Binding-site contacts:
Ligand atom C1 contacts residue THR156 of chain 8.C at 4.2 Å.
Ligand atom O7 contacts residue GLY150 of chain 8.C at 4.2 Å.
Ligand atom C2 contacts residue ASN154 of chain 8.C at 3.6 Å.
Ligand atom O7 contacts residue VAL153 of chain 8.C at 4.1 Å.
Ligand atom O7 contacts residue ASN154 of chain 8.C at 2.1 Å (h-bond).
Ligand atom C8 contacts residue ASN154 of chain 8.C at 2.3 Å.
Ligand atom O5 contacts residue ASN154 of chain 8.C at 4.1 Å.
Ligand atom N2 contacts residue ASN154 of chain 8.C at 3.2 Å (h-bond).
Ligand atom C5 contacts residue THR156 of chain 8.C at 4.1 Å.
Ligand atom C6 contacts residue THR156 of chain 8.C at 3.7 Å.
Ligand atom O5 contacts residue THR156 of chain 8.C at 4.0 Å.
Ligand atom C7 contacts residue ASN154 of chain 8.C at 2.2 Å.
Ligand atom C1 contacts residue ASN154 of chain 8.C at 3.0 Å.
Ligand atom O6 contacts residue THR156 of chain 8.C at 2.7 Å (h-bond).

Sequence of chain 8.C:
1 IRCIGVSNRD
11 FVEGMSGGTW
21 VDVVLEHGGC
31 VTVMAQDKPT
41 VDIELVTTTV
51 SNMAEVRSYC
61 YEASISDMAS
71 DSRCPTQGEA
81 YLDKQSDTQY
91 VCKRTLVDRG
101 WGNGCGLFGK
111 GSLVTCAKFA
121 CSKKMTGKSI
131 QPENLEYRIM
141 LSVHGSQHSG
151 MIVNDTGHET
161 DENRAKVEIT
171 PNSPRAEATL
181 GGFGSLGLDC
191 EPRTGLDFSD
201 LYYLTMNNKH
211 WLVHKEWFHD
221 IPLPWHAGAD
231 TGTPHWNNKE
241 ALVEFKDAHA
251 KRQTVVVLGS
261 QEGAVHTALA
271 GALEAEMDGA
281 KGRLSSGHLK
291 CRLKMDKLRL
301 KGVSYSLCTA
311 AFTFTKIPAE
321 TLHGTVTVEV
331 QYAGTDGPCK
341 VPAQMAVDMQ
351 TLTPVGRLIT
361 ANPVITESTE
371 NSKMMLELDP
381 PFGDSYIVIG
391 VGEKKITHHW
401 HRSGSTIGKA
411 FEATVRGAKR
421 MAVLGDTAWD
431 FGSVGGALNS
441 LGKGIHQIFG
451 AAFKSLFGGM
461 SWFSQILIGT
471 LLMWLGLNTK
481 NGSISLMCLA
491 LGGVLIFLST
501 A

This small molecule binds to this protein.
Small molecule (SMILES): CC(=O)N[C@H]1[C@H](O[C@H]2[C@H](O)[C@@H](NC(C)=O)CO[C@@H]2CO)O[C@H](CO)[C@@H](O)[C@@H]1O